A small-molecule ligand and the protein it binds are described below.
Small molecule (SMILES): CC(=O)N[C@@H]1[C@@H](O)[C@H](O)[C@@H](CO)O[C@H]1O

Sequence of chain 1.B:
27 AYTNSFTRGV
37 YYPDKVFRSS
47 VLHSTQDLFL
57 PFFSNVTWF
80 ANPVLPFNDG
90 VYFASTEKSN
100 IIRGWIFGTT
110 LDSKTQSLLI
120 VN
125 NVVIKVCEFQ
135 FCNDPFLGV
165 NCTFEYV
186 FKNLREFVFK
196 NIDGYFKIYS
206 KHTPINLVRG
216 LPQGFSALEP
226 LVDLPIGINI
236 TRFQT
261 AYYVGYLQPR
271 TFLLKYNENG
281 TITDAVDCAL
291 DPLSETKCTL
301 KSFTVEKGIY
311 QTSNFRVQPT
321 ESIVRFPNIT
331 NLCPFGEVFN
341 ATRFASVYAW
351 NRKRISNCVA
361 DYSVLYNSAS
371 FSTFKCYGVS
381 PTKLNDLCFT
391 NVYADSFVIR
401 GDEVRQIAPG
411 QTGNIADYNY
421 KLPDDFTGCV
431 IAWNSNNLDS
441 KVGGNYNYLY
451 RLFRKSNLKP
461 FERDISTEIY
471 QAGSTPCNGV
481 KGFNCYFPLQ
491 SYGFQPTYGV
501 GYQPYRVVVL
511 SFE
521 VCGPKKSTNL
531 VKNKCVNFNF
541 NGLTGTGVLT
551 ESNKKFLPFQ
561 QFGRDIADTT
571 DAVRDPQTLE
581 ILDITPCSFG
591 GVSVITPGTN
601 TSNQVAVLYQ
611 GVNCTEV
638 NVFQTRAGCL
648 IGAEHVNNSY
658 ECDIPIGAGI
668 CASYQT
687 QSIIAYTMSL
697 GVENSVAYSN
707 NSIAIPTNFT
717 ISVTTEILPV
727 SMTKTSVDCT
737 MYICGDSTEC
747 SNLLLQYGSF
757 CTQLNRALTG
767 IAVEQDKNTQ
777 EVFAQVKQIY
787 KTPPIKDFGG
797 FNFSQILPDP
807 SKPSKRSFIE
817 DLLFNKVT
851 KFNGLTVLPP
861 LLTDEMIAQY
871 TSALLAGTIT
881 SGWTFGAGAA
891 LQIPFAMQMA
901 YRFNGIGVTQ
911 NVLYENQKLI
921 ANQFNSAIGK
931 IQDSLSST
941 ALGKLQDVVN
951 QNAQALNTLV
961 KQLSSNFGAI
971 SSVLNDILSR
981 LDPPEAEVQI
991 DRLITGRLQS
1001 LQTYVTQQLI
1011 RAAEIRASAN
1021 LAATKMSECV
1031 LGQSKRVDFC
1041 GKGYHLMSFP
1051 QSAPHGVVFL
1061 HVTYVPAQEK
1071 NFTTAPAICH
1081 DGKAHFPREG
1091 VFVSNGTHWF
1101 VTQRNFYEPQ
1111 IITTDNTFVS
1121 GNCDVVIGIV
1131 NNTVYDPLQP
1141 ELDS

Binding-site contacts:
Ligand atom N2 contacts residue ASN714 of chain 1.B at 2.9 Å (h-bond).
Ligand atom C5 contacts residue GLN923 of chain 1.B at 3.9 Å.
Ligand atom C3 contacts residue LEU919 of chain 1.B at 4.2 Å (hydrophobic).
Ligand atom O5 contacts residue GLN923 of chain 1.B at 4.5 Å.
Ligand atom C5 contacts residue ASN714 of chain 1.B at 3.7 Å.
Ligand atom C3 contacts residue ASN714 of chain 1.B at 3.8 Å.
Ligand atom O4 contacts residue LEU919 of chain 1.B at 3.9 Å.
Ligand atom C4 contacts residue LEU919 of chain 1.B at 4.5 Å (hydrophobic).
Ligand atom O6 contacts residue GLN923 of chain 1.B at 3.5 Å (h-bond).
Ligand atom C7 contacts residue ASN714 of chain 1.B at 3.5 Å.
Ligand atom C6 contacts residue GLN923 of chain 1.B at 3.8 Å.
Ligand atom O7 contacts residue ASN714 of chain 1.B at 3.7 Å.
Ligand atom C4 contacts residue ASN714 of chain 1.B at 4.2 Å.
Ligand atom O6 contacts residue PHE715 of chain 1.B at 4.2 Å.
Ligand atom O5 contacts residue ASN714 of chain 1.B at 2.4 Å (h-bond).
Ligand atom C1 contacts residue ASN714 of chain 1.B at 1.4 Å.
Ligand atom C6 contacts residue LEU919 of chain 1.B at 4.5 Å (hydrophobic).
Ligand atom C2 contacts residue ASN714 of chain 1.B at 2.4 Å.
Ligand atom O7 contacts residue GLN1068 of chain 1.B at 4.5 Å.
Ligand atom C1 contacts residue LEU919 of chain 1.B at 4.1 Å (hydrophobic).
Ligand atom C5 contacts residue LEU919 of chain 1.B at 4.0 Å (hydrophobic).
Ligand atom O5 contacts residue LEU919 of chain 1.B at 4.5 Å.